Binding-site contacts:
Ligand atom C8 contacts residue GLU155 of chain 43.C at 3.8 Å.
Ligand atom C3 contacts residue GLU155 of chain 43.C at 3.7 Å.
Ligand atom O5 contacts residue HIS104 of chain 43.A at 3.1 Å (h-bond).
Ligand atom C7 contacts residue GLU155 of chain 43.C at 3.9 Å.
Ligand atom O3 contacts residue GLU155 of chain 43.C at 4.3 Å.
Ligand atom C6 contacts residue HIS104 of chain 43.A at 4.0 Å.
Ligand atom O5 contacts residue ASN154 of chain 43.C at 2.3 Å (h-bond).
Ligand atom C5 contacts residue ASN154 of chain 43.C at 3.6 Å.
Ligand atom C1 contacts residue GLU155 of chain 43.C at 3.9 Å.
Ligand atom N2 contacts residue ASN154 of chain 43.C at 2.9 Å (h-bond).
Ligand atom C1 contacts residue ASN154 of chain 43.C at 1.4 Å.
Ligand atom C7 contacts residue ASN154 of chain 43.C at 3.3 Å.
Ligand atom C3 contacts residue ASN154 of chain 43.C at 3.7 Å.
Ligand atom C2 contacts residue GLU155 of chain 43.C at 3.7 Å.
Ligand atom N2 contacts residue GLU155 of chain 43.C at 3.0 Å (salt-bridge).
Ligand atom C1 contacts residue HIS104 of chain 43.A at 3.4 Å.
Ligand atom C8 contacts residue ASN154 of chain 43.C at 3.6 Å.
Ligand atom O7 contacts residue ASN154 of chain 43.C at 3.2 Å (h-bond).
Ligand atom C5 contacts residue HIS104 of chain 43.A at 3.6 Å.
Ligand atom C2 contacts residue ASN154 of chain 43.C at 2.4 Å.
Ligand atom C4 contacts residue ASN154 of chain 43.C at 4.2 Å.

Sequence of chain 43.C:
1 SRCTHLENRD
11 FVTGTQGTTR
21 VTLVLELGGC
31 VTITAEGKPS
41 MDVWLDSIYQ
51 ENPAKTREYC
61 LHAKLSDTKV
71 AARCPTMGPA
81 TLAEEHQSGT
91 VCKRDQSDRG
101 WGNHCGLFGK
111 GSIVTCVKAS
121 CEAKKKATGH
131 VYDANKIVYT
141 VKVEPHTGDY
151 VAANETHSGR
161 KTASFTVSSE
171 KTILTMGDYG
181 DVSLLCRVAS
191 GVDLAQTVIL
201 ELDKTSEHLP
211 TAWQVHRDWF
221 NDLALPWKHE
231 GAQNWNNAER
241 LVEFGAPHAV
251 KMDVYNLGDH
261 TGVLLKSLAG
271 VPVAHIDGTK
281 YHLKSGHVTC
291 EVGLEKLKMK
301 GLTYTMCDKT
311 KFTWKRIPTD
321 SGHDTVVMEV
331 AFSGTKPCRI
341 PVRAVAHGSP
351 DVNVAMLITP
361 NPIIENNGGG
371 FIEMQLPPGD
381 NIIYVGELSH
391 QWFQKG

The protein below binds the small molecule below.
Small molecule (SMILES): CC(=O)N[C@@H]1[C@@H](O)[C@H](O)[C@@H](CO)O[C@H]1O

Sequence of chain 43.A:
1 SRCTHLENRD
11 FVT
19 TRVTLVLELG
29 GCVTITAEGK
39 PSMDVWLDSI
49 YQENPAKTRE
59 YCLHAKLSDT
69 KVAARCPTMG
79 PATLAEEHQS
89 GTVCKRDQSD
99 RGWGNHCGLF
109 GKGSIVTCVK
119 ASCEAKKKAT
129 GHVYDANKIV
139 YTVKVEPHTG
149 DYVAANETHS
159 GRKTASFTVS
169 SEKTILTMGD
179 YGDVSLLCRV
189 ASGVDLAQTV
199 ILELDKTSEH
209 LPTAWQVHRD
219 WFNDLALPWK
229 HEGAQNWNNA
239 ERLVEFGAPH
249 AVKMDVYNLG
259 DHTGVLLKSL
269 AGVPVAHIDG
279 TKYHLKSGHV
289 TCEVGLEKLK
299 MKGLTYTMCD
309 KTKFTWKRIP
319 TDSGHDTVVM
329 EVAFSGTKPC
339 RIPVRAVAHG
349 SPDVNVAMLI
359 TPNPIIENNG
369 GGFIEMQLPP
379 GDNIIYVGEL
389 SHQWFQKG